Sequence of chain 6.A:
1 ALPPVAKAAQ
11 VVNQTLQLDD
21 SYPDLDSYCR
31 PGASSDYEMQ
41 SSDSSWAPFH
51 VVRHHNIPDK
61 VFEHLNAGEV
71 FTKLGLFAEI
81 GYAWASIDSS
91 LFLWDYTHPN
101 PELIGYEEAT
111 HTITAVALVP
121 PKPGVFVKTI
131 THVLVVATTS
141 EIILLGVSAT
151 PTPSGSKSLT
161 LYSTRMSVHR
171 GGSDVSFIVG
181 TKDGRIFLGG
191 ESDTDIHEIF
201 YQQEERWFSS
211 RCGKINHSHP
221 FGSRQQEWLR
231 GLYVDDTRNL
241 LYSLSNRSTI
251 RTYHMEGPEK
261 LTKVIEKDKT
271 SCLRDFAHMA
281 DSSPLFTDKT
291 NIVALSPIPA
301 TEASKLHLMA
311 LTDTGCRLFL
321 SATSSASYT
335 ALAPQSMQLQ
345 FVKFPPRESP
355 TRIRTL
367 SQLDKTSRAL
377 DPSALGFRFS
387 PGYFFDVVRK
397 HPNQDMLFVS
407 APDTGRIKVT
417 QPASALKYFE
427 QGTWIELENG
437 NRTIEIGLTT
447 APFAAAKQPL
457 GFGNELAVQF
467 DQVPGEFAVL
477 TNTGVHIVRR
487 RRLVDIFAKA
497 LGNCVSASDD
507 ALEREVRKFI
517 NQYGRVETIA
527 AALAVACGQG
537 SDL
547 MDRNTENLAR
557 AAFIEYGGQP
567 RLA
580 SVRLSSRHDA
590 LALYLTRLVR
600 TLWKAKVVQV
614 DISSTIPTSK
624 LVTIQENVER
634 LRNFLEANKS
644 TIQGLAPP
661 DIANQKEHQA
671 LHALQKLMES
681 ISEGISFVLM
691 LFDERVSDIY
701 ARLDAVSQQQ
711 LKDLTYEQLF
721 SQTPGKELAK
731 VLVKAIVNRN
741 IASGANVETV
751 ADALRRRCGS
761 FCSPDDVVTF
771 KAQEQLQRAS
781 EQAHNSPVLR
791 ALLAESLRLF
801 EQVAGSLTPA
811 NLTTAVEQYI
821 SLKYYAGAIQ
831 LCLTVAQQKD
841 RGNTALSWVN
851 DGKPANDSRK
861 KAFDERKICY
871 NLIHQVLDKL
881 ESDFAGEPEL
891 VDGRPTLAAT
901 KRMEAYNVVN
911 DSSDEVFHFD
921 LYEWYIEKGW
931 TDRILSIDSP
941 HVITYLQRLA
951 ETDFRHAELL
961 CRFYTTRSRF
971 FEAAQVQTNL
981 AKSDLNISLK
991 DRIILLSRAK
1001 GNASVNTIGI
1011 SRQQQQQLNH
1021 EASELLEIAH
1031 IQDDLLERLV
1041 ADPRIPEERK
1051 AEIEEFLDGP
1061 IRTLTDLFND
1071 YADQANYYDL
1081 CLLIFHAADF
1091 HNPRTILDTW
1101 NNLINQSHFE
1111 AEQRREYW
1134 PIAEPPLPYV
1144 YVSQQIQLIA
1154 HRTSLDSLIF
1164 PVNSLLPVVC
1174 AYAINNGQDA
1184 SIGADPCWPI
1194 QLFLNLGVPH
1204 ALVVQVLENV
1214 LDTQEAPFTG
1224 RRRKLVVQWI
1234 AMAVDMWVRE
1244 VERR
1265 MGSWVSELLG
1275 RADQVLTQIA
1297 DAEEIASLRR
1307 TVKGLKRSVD

Binding-site contacts:
Ligand atom N contacts residue GLY105 of chain 6.A at 2.8 Å (h-bond).
Ligand atom C contacts residue GLY105 of chain 6.A at 3.8 Å.
Ligand atom CD2 contacts residue LEU161 of chain 6.A at 3.6 Å (hydrophobic).
Ligand atom C contacts residue VAL127 of chain 6.A at 3.7 Å (hydrophobic).
Ligand atom CA contacts residue SER163 of chain 6.A at 3.7 Å.
Ligand atom O contacts residue GLN203 of chain 6.A at 3.5 Å (h-bond).
Ligand atom O contacts residue TYR162 of chain 6.A at 3.6 Å.
Ligand atom CD2 contacts residue PHE126 of chain 6.A at 3.4 Å (hydrophobic).
Ligand atom CA contacts residue GLY105 of chain 6.A at 3.6 Å.
Ligand atom CB contacts residue GLY105 of chain 6.A at 3.1 Å.
Ligand atom CB contacts residue ILE130 of chain 6.A at 3.6 Å (hydrophobic).
Ligand atom O contacts residue PHE126 of chain 6.A at 3.4 Å.
Ligand atom CG contacts residue TYR162 of chain 6.A at 3.9 Å (hydrophobic).
Ligand atom O contacts residue LEU161 of chain 6.A at 3.4 Å (h-bond).
Ligand atom CA contacts residue LEU161 of chain 6.A at 3.5 Å (hydrophobic).
Ligand atom CD1 contacts residue GLN203 of chain 6.A at 3.5 Å.
Ligand atom CB contacts residue TYR162 of chain 6.A at 3.5 Å (hydrophobic).
Ligand atom O contacts residue SER163 of chain 6.A at 3.1 Å (h-bond).
Ligand atom SD contacts residue ARG165 of chain 6.A at 3.5 Å.
Ligand atom N contacts residue SER163 of chain 6.A at 3.9 Å.
Ligand atom CD1 contacts residue GLY124 of chain 6.A at 3.9 Å.
Ligand atom O contacts residue VAL127 of chain 6.A at 3.5 Å.
Ligand atom OE1 contacts residue ARG165 of chain 6.A at 2.9 Å (salt-bridge).
Ligand atom CD contacts residue ARG165 of chain 6.A at 3.8 Å.
Ligand atom CB contacts residue VAL125 of chain 6.A at 3.3 Å (hydrophobic).
Ligand atom N contacts residue VAL125 of chain 6.A at 3.5 Å (h-bond).
Ligand atom CB contacts residue ILE104 of chain 6.A at 3.6 Å (hydrophobic).
Ligand atom CD1 contacts residue TYR162 of chain 6.A at 3.5 Å (hydrophobic).
Ligand atom CA contacts residue ILE130 of chain 6.A at 3.5 Å (hydrophobic).
Ligand atom O contacts residue ILE130 of chain 6.A at 3.7 Å.
Ligand atom C contacts residue LEU161 of chain 6.A at 3.8 Å (hydrophobic).
Ligand atom CE contacts residue ARG165 of chain 6.A at 3.8 Å.
Ligand atom N contacts residue LEU161 of chain 6.A at 3.2 Å (h-bond).
Ligand atom O contacts residue GLY105 of chain 6.A at 3.7 Å.
Ligand atom O contacts residue VAL127 of chain 6.A at 2.5 Å (h-bond).
Ligand atom CA contacts residue GLY105 of chain 6.A at 3.9 Å.
Ligand atom CA contacts residue VAL125 of chain 6.A at 3.4 Å (hydrophobic).
Ligand atom C contacts residue ILE130 of chain 6.A at 3.9 Å (hydrophobic).
Ligand atom CD contacts residue GLN203 of chain 6.A at 3.5 Å.
Ligand atom CA contacts residue PHE126 of chain 6.A at 3.9 Å (hydrophobic).

The protein below binds the small molecule below.
Small molecule (SMILES): CSCC[C@H](NC(=O)[C@@H]1CCCN1C(=O)[C@H](CC(C)C)NC(=O)[C@H](CC(C)C)NC(=O)[C@H](CCCCN)NC(=O)[C@H](C)NC(=O)[C@H](CCCCN)NC(=O)[C@@H](N)CCCN=C(N)N)C(=O)N[C@@H](CCC(=O)O)C(=O)N[C@@H](CCC(=O)O)C(=O)N[C@@H](C)C(=O)N[C@@H](CC(C)C)C(=O)N[C@@H](CC(C)C)C(=O)N1CCC[C@H]1C=O